This protein binds this small molecule.
Small molecule (SMILES): Nc1nccc(-c2c(-c3ccc(F)cc3)ncn2C2CCNCC2)n1

Binding-site contacts:
Ligand atom CD2 contacts residue GLY34 of chain 1.A at 3.6 Å.
Ligand atom CB1 contacts residue THR107 of chain 1.A at 3.8 Å.
Ligand atom NC5 contacts residue HIS108 of chain 1.A at 3.8 Å.
Ligand atom CD5 contacts residue VAL39 of chain 1.A at 3.9 Å (hydrophobic).
Ligand atom NC7 contacts residue MET110 of chain 1.A at 2.8 Å (h-bond).
Ligand atom NC5 contacts residue LEU109 of chain 1.A at 3.9 Å.
Ligand atom ND3 contacts residue VAL39 of chain 1.A at 3.6 Å.
Ligand atom CC6 contacts residue MET110 of chain 1.A at 3.7 Å (hydrophobic).
Ligand atom CC6 contacts residue ALA52 of chain 1.A at 3.5 Å (hydrophobic).
Ligand atom CD4 contacts residue VAL39 of chain 1.A at 3.7 Å (hydrophobic).
Ligand atom CA1 contacts residue SER33 of chain 1.A at 3.6 Å.
Ligand atom NC5 contacts residue ALA52 of chain 1.A at 3.4 Å.
Ligand atom CD2 contacts residue VAL39 of chain 1.A at 3.8 Å (hydrophobic).
Ligand atom CB2 contacts residue LYS54 of chain 1.A at 3.9 Å.
Ligand atom FB7 contacts residue LEU105 of chain 1.A at 3.2 Å.
Ligand atom NC3 contacts residue VAL39 of chain 1.A at 3.8 Å.
Ligand atom CC4 contacts residue MET110 of chain 1.A at 3.3 Å (hydrophobic).
Ligand atom CA1 contacts residue VAL31 of chain 1.A at 3.7 Å (hydrophobic).
Ligand atom CA5 contacts residue LEU168 of chain 1.A at 3.9 Å (hydrophobic).
Ligand atom FB7 contacts residue THR107 of chain 1.A at 3.7 Å.
Ligand atom CB3 contacts residue LEU105 of chain 1.A at 3.8 Å (hydrophobic).
Ligand atom CC6 contacts residue HIS108 of chain 1.A at 3.4 Å.
Ligand atom ND1 contacts residue LEU168 of chain 1.A at 3.9 Å.
Ligand atom FB7 contacts residue LEU87 of chain 1.A at 3.8 Å.
Ligand atom CC4 contacts residue ALA52 of chain 1.A at 3.6 Å (hydrophobic).
Ligand atom CC1 contacts residue THR107 of chain 1.A at 3.7 Å.
Ligand atom CB3 contacts residue THR107 of chain 1.A at 3.7 Å.
Ligand atom CD5 contacts residue LEU168 of chain 1.A at 3.8 Å (hydrophobic).
Ligand atom NC7 contacts residue LEU109 of chain 1.A at 3.5 Å.
Ligand atom ND1 contacts residue VAL39 of chain 1.A at 3.9 Å.
Ligand atom NC5 contacts residue MET110 of chain 1.A at 3.0 Å (h-bond).
Ligand atom CB2 contacts residue THR107 of chain 1.A at 3.4 Å.
Ligand atom FB7 contacts residue VAL106 of chain 1.A at 3.4 Å.
Ligand atom CB1 contacts residue LYS54 of chain 1.A at 3.9 Å.
Ligand atom NC7 contacts residue VAL31 of chain 1.A at 3.8 Å.
Ligand atom CB2 contacts residue LEU105 of chain 1.A at 3.7 Å (hydrophobic).
Ligand atom CA2 contacts residue VAL31 of chain 1.A at 3.4 Å (hydrophobic).
Ligand atom CB2 contacts residue ALA52 of chain 1.A at 3.5 Å (hydrophobic).
Ligand atom CC6 contacts residue THR107 of chain 1.A at 3.7 Å.
Ligand atom CC1 contacts residue ALA52 of chain 1.A at 3.9 Å (hydrophobic).

Sequence of chain 1.A:
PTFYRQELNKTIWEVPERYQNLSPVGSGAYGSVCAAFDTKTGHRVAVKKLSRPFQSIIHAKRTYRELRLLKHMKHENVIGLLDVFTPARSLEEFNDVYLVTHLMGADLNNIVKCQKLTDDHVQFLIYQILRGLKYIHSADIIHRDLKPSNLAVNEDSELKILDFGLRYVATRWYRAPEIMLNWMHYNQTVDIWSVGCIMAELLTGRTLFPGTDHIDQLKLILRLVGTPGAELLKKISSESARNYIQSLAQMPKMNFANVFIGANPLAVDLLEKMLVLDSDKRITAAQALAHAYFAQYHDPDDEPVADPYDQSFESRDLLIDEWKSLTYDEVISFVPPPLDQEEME